Sequence of chain 1.A:
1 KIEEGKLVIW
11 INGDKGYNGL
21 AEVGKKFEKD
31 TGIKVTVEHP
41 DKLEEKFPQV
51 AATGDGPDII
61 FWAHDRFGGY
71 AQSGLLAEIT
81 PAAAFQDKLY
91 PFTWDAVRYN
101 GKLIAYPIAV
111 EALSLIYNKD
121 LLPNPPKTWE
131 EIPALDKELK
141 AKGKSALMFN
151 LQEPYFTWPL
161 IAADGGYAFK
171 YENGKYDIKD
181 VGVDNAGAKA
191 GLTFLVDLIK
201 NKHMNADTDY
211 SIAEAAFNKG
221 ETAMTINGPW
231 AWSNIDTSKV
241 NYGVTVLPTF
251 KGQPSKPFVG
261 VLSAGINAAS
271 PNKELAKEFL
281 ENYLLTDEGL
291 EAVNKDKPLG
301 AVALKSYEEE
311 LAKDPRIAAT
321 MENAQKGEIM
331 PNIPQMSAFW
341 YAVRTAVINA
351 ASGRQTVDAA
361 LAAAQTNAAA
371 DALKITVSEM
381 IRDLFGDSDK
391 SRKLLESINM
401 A

Binding-site contacts:
Ligand atom O6 contacts residue PHE156 of chain 1.A at 3.8 Å.
Ligand atom O4 contacts residue ARG66 of chain 1.A at 2.9 Å (salt-bridge).
Ligand atom O3 contacts residue GLU111 of chain 1.A at 3.9 Å.
Ligand atom O5 contacts residue TYR155 of chain 1.A at 3.2 Å.
Ligand atom C6 contacts residue ARG344 of chain 1.A at 3.8 Å.
Ligand atom C2 contacts residue ASP65 of chain 1.A at 3.3 Å.
Ligand atom O6 contacts residue PRO154 of chain 1.A at 3.2 Å.
Ligand atom C4 contacts residue TRP340 of chain 1.A at 3.6 Å (hydrophobic).
Ligand atom O2 contacts residue TRP62 of chain 1.A at 3.2 Å (h-bond).
Ligand atom O6 contacts residue TYR155 of chain 1.A at 3.1 Å (h-bond).
Ligand atom O6 contacts residue GLU153 of chain 1.A at 2.6 Å (salt-bridge).
Ligand atom C1 contacts residue LYS15 of chain 1.A at 3.9 Å.
Ligand atom C6 contacts residue TYR155 of chain 1.A at 3.8 Å (hydrophobic).
Ligand atom C2 contacts residue TRP230 of chain 1.A at 3.9 Å (hydrophobic).
Ligand atom C3 contacts residue TRP62 of chain 1.A at 3.6 Å (hydrophobic).
Ligand atom C2 contacts residue LYS15 of chain 1.A at 3.8 Å.
Ligand atom O3 contacts residue TRP340 of chain 1.A at 3.9 Å.
Ligand atom C3 contacts residue ASP65 of chain 1.A at 3.7 Å.
Ligand atom O1 contacts residue ASP14 of chain 1.A at 2.6 Å (salt-bridge).
Ligand atom O3 contacts residue ARG66 of chain 1.A at 2.8 Å (salt-bridge).
Ligand atom C6 contacts residue GLU153 of chain 1.A at 3.4 Å.
Ligand atom O5 contacts residue ASP14 of chain 1.A at 3.9 Å.
Ligand atom O2 contacts residue LYS15 of chain 1.A at 2.7 Å (salt-bridge).
Ligand atom C2 contacts residue GLU111 of chain 1.A at 3.6 Å.
Ligand atom O3 contacts residue ASP65 of chain 1.A at 2.9 Å (salt-bridge).
Ligand atom O4 contacts residue TRP340 of chain 1.A at 3.9 Å.
Ligand atom C1 contacts residue TYR155 of chain 1.A at 3.6 Å (hydrophobic).
Ligand atom O2 contacts residue ASP65 of chain 1.A at 2.5 Å (salt-bridge).
Ligand atom O2 contacts residue ALA63 of chain 1.A at 3.4 Å.
Ligand atom O1 contacts residue LYS15 of chain 1.A at 3.2 Å (salt-bridge).
Ligand atom C6 contacts residue PRO154 of chain 1.A at 3.7 Å (hydrophobic).
Ligand atom O4 contacts residue ARG344 of chain 1.A at 3.4 Å (salt-bridge).
Ligand atom C1 contacts residue TRP230 of chain 1.A at 3.7 Å (hydrophobic).
Ligand atom C1 contacts residue ASP14 of chain 1.A at 3.5 Å.
Ligand atom C4 contacts residue ARG66 of chain 1.A at 3.9 Å.
Ligand atom O3 contacts residue ALA63 of chain 1.A at 3.4 Å.
Ligand atom C6 contacts residue TRP340 of chain 1.A at 3.5 Å (hydrophobic).
Ligand atom O1 contacts residue ASN12 of chain 1.A at 3.3 Å (h-bond).
Ligand atom O2 contacts residue GLU111 of chain 1.A at 2.8 Å (salt-bridge).
Ligand atom O3 contacts residue TRP62 of chain 1.A at 3.3 Å (h-bond).

This small molecule binds to this protein.
Small molecule (SMILES): OC[C@H]1O[C@H](O[C@H]2[C@H](O)[C@@H](O)[C@@H](O)O[C@@H]2CO)[C@H](O)[C@@H](O)[C@@H]1O